Sequence of chain 16.H:
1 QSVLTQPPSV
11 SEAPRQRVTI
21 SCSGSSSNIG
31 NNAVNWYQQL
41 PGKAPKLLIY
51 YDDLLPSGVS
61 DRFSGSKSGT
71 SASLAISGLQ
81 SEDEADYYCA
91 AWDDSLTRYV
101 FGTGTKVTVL

Binding-site contacts:
Ligand atom C1 contacts residue MET151 of chain 16.C at 3.6 Å (hydrophobic).
Ligand atom C3 contacts residue LEU96 of chain 16.H at 4.2 Å (hydrophobic).
Ligand atom C2 contacts residue LEU96 of chain 16.H at 3.6 Å (hydrophobic).
Ligand atom C1 contacts residue LEU96 of chain 16.H at 3.9 Å (hydrophobic).
Ligand atom O7 contacts residue MET151 of chain 16.C at 3.3 Å.
Ligand atom N2 contacts residue SER95 of chain 16.H at 2.6 Å (h-bond).
Ligand atom O3 contacts residue SER95 of chain 16.H at 3.2 Å (h-bond).
Ligand atom C2 contacts residue ASN154 of chain 16.C at 4.0 Å.
Ligand atom C7 contacts residue MET151 of chain 16.C at 4.3 Å (hydrophobic).
Ligand atom C8 contacts residue ASP94 of chain 16.H at 3.5 Å.
Ligand atom O7 contacts residue HIS148 of chain 16.C at 4.0 Å.
Ligand atom C1 contacts residue SER95 of chain 16.H at 3.6 Å.
Ligand atom C8 contacts residue GLY150 of chain 16.C at 3.8 Å.
Ligand atom C7 contacts residue SER95 of chain 16.H at 3.5 Å.
Ligand atom C8 contacts residue ASN154 of chain 16.C at 4.2 Å.
Ligand atom O5 contacts residue MET151 of chain 16.C at 3.8 Å.
Ligand atom C1 contacts residue ASN154 of chain 16.C at 3.1 Å.
Ligand atom O7 contacts residue ASN154 of chain 16.C at 2.9 Å (h-bond).
Ligand atom C2 contacts residue MET151 of chain 16.C at 4.1 Å (hydrophobic).
Ligand atom C7 contacts residue ASN154 of chain 16.C at 3.4 Å.
Ligand atom O4 contacts residue LEU96 of chain 16.H at 3.2 Å.
Ligand atom C2 contacts residue SER95 of chain 16.H at 3.4 Å.
Ligand atom C7 contacts residue GLY150 of chain 16.C at 3.7 Å.
Ligand atom O7 contacts residue GLY150 of chain 16.C at 2.8 Å (h-bond).
Ligand atom C4 contacts residue LEU96 of chain 16.H at 4.3 Å (hydrophobic).
Ligand atom O5 contacts residue LEU96 of chain 16.H at 4.5 Å.
Ligand atom O3 contacts residue LEU96 of chain 16.H at 4.1 Å.
Ligand atom N2 contacts residue LEU96 of chain 16.H at 3.6 Å.
Ligand atom O5 contacts residue ASN154 of chain 16.C at 4.0 Å.
Ligand atom C8 contacts residue SER95 of chain 16.H at 3.5 Å.
Ligand atom N2 contacts residue ASN154 of chain 16.C at 3.9 Å.
Ligand atom C3 contacts residue SER95 of chain 16.H at 3.2 Å.

Sequence of chain 16.C:
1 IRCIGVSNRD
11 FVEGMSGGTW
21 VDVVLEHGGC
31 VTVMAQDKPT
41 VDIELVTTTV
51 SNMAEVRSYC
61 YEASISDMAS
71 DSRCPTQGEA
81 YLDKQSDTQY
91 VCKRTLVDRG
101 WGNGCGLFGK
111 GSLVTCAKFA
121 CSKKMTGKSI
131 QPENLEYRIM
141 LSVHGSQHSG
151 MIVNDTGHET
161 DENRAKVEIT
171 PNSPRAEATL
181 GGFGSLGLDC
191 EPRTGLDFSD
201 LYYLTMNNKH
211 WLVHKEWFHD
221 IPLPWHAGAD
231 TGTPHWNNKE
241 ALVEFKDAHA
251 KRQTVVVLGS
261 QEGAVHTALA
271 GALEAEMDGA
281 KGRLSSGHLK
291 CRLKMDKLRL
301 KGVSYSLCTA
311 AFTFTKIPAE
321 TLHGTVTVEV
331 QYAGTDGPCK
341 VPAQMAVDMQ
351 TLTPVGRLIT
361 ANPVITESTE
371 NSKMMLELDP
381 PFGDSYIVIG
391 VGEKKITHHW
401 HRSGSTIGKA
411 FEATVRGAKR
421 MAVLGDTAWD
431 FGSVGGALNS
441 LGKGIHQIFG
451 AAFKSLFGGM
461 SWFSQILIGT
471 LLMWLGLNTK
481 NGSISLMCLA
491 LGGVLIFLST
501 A

This small molecule binds to this protein.
Small molecule (SMILES): CC(=O)N[C@H]1[C@H](O[C@H]2[C@H](O)[C@@H](NC(C)=O)CO[C@@H]2CO)O[C@H](CO)[C@@H](O)[C@@H]1O